The protein below binds the small molecule below.
Small molecule (SMILES): OC[C@H]1O[C@H](O)[C@@H](O)[C@@H](O)[C@@H]1O

Binding-site contacts:
Ligand atom C2 contacts residue BMA3 of chain 4.B at 3.4 Å.
Ligand atom O5 contacts residue BMA3 of chain 4.B at 3.5 Å (h-bond).
Ligand atom C6 contacts residue THR309 of chain 1.A at 4.1 Å.
Ligand atom C5 contacts residue BMA3 of chain 4.B at 3.2 Å.
Ligand atom O3 contacts residue BMA3 of chain 4.B at 4.2 Å.
Ligand atom C3 contacts residue BMA3 of chain 4.B at 3.1 Å.
Ligand atom O4 contacts residue BMA3 of chain 4.B at 4.2 Å.
Ligand atom C4 contacts residue BMA3 of chain 4.B at 3.7 Å.
Ligand atom C3 contacts residue THR309 of chain 1.A at 4.5 Å.
Ligand atom O4 contacts residue THR309 of chain 1.A at 3.6 Å (h-bond).
Ligand atom C6 contacts residue BMA3 of chain 4.B at 4.5 Å.
Ligand atom C6 contacts residue PRO308 of chain 1.A at 4.0 Å (hydrophobic).
Ligand atom C1 contacts residue BMA3 of chain 4.B at 3.1 Å.
Ligand atom C5 contacts residue THR309 of chain 1.A at 4.0 Å.
Ligand atom O6 contacts residue PRO308 of chain 1.A at 4.1 Å.
Ligand atom C4 contacts residue THR309 of chain 1.A at 4.2 Å.

Sequence of chain 1.A:
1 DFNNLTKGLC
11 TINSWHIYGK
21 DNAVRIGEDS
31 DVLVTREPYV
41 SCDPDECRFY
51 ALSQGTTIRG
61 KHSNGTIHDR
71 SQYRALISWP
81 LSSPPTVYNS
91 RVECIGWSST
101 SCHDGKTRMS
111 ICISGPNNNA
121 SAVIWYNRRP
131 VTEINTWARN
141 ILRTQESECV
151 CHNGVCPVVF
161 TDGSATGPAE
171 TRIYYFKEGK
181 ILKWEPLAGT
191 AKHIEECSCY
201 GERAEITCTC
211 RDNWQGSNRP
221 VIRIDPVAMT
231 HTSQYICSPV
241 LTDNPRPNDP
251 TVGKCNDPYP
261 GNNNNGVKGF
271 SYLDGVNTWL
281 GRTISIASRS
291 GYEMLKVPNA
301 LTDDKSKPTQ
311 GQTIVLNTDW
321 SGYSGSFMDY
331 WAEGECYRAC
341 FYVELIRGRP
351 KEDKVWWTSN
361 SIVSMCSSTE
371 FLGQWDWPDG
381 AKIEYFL